This small molecule binds to this protein.
Small molecule (SMILES): O=c1[nH]cnc2c1ncn2[C@@H]1O[C@H](COP(=O)(O)O)[C@@H](O)[C@H]1O

Sequence of chain 1.A:
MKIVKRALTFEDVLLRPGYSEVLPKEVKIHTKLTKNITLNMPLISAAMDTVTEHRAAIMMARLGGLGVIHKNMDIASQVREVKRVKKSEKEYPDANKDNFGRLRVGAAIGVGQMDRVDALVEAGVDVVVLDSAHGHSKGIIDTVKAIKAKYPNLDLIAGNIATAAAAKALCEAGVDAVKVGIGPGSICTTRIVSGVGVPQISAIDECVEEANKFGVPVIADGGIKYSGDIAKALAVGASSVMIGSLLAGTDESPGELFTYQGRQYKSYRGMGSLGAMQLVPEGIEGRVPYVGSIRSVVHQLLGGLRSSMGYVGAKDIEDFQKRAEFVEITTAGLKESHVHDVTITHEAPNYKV

Binding-site contacts:
Ligand atom O5' contacts residue GLY256 of chain 1.A at 3.5 Å.
Ligand atom N1 contacts residue C911 of chain 1.F at 3.5 Å.
Ligand atom C3' contacts residue ASP255 of chain 1.A at 3.4 Å.
Ligand atom O2P contacts residue SER279 of chain 1.A at 3.6 Å.
Ligand atom C8 contacts residue MET72 of chain 1.A at 3.4 Å (hydrophobic).
Ligand atom P contacts residue SER220 of chain 1.A at 3.6 Å.
Ligand atom O2' contacts residue ASN194 of chain 1.A at 3.5 Å (h-bond).
Ligand atom N3 contacts residue C911 of chain 1.F at 3.4 Å.
Ligand atom C2' contacts residue ASP255 of chain 1.A at 3.6 Å.
Ligand atom O6 contacts residue GLY306 of chain 1.A at 2.8 Å (h-bond).
Ligand atom O6 contacts residue GLY304 of chain 1.A at 3.0 Å.
Ligand atom O1P contacts residue SER220 of chain 1.A at 2.6 Å (h-bond).
Ligand atom P contacts residue TYR302 of chain 1.A at 3.7 Å.
Ligand atom C5' contacts residue TYR302 of chain 1.A at 3.5 Å (hydrophobic).
Ligand atom O6 contacts residue MET305 of chain 1.A at 3.1 Å (h-bond).
Ligand atom C5 contacts residue ILE221 of chain 1.A at 3.5 Å (hydrophobic).
Ligand atom O3' contacts residue ALA70 of chain 1.A at 3.3 Å.
Ligand atom N7 contacts residue MET72 of chain 1.A at 3.6 Å.
Ligand atom C2 contacts residue GLU332 of chain 1.A at 3.5 Å.
Ligand atom N7 contacts residue ILE221 of chain 1.A at 3.5 Å.
Ligand atom O2' contacts residue ASP255 of chain 1.A at 2.5 Å (salt-bridge).
Ligand atom O5' contacts residue GLY219 of chain 1.A at 3.5 Å.
Ligand atom O2P contacts residue GLY278 of chain 1.A at 2.8 Å (h-bond).
Ligand atom N1 contacts residue GLU332 of chain 1.A at 2.7 Å (salt-bridge).
Ligand atom C6 contacts residue GLY306 of chain 1.A at 3.7 Å.
Ligand atom C2 contacts residue CYS222 of chain 1.A at 3.2 Å (hydrophobic).
Ligand atom N7 contacts residue MET305 of chain 1.A at 3.0 Å (h-bond).
Ligand atom O3P contacts residue GLY219 of chain 1.A at 3.4 Å.
Ligand atom C2 contacts residue C911 of chain 1.F at 3.1 Å.
Ligand atom C4' contacts residue ASP255 of chain 1.A at 3.4 Å.
Ligand atom O1P contacts residue SER279 of chain 1.A at 2.9 Å (h-bond).
Ligand atom O3P contacts residue SER220 of chain 1.A at 2.9 Å (h-bond).
Ligand atom O3' contacts residue ASP255 of chain 1.A at 2.6 Å (salt-bridge).
Ligand atom N7 contacts residue GLY304 of chain 1.A at 3.4 Å.
Ligand atom O6 contacts residue GLY333 of chain 1.A at 3.3 Å.
Ligand atom O3P contacts residue GLY257 of chain 1.A at 3.0 Å (h-bond).
Ligand atom N3 contacts residue CYS222 of chain 1.A at 3.6 Å.
Ligand atom C5 contacts residue MET305 of chain 1.A at 3.6 Å (hydrophobic).
Ligand atom O1P contacts residue TYR302 of chain 1.A at 2.5 Å (h-bond).
Ligand atom C6 contacts residue GLU332 of chain 1.A at 3.7 Å.